Sequence of chain 1.E:
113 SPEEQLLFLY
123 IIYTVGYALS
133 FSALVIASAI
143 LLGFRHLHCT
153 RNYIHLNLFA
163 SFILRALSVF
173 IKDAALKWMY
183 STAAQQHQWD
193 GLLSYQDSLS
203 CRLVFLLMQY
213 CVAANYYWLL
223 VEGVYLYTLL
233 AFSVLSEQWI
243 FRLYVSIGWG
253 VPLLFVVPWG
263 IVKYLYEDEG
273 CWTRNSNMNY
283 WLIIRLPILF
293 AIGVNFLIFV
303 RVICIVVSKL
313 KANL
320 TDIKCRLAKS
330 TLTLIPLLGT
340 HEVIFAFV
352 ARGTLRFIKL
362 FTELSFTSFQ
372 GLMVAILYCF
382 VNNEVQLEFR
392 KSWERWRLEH

Binding-site contacts:
Ligand atom C5 contacts residue CLR1 of chain 1.J at 3.5 Å.
Ligand atom C12 contacts residue LEU144 of chain 1.E at 4.1 Å (hydrophobic).
Ligand atom C16 contacts residue ALA162 of chain 1.E at 4.3 Å (hydrophobic).
Ligand atom C6 contacts residue CLR1 of chain 1.J at 3.0 Å.
Ligand atom C18 contacts residue CLR1 of chain 1.J at 4.0 Å.
Ligand atom C16 contacts residue CLR1 of chain 1.J at 3.1 Å.
Ligand atom C1 contacts residue LEU144 of chain 1.E at 4.4 Å (hydrophobic).
Ligand atom C15 contacts residue CLR1 of chain 1.J at 2.9 Å.
Ligand atom C23 contacts residue CLR1 of chain 1.J at 3.2 Å.
Ligand atom C22 contacts residue CLR1 of chain 1.J at 3.4 Å.
Ligand atom C15 contacts residue ASN159 of chain 1.E at 4.2 Å.
Ligand atom C17 contacts residue ALA162 of chain 1.E at 4.5 Å (hydrophobic).
Ligand atom C14 contacts residue CLR1 of chain 1.J at 4.0 Å.
Ligand atom C11 contacts residue LEU144 of chain 1.E at 4.3 Å (hydrophobic).
Ligand atom C7 contacts residue ASN159 of chain 1.E at 4.3 Å.
Ligand atom C17 contacts residue CLR1 of chain 1.J at 4.5 Å.
Ligand atom C24 contacts residue CLR1 of chain 1.J at 3.7 Å.
Ligand atom C4 contacts residue CLR1 of chain 1.J at 3.6 Å.
Ligand atom C7 contacts residue CLR1 of chain 1.J at 3.0 Å.
Ligand atom C8 contacts residue CLR1 of chain 1.J at 3.8 Å.

A small-molecule ligand and the protein it binds are described below.
Small molecule (SMILES): CC(C)CCC[C@@H](C)[C@H]1CC[C@H]2[C@@H]3CC=C4C[C@@H](O)CC[C@]4(C)[C@H]3CC[C@]12C